This protein binds this small molecule.
Small molecule (SMILES): CC(=O)N[C@H]1CO[C@H](CO)[C@@H](O[C@@H]2O[C@H](CO)CC[C@H]2NC=O)[C@@H]1O

Sequence of chain 1.A:
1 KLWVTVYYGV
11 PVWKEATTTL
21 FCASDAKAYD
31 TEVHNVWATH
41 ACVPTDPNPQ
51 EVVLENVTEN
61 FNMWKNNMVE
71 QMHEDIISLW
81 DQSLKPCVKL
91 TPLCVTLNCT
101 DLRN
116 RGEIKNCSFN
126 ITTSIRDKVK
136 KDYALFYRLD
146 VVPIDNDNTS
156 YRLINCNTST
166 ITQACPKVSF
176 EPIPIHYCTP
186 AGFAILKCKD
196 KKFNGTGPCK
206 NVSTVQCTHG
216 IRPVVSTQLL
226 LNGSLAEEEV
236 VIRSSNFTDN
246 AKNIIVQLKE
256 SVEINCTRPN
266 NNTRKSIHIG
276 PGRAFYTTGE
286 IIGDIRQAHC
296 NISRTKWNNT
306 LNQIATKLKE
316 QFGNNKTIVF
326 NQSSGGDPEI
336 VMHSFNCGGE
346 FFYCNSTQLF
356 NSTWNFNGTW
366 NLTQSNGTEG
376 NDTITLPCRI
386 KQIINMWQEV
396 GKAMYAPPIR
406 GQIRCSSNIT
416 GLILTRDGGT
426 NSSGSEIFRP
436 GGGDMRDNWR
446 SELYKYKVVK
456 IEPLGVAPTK

Binding-site contacts:
Ligand atom C1 contacts residue ASN125 of chain 1.A at 2.6 Å.
Ligand atom C6 contacts residue LYS136 of chain 1.A at 2.8 Å.
Ligand atom C2 contacts residue ASN125 of chain 1.A at 3.5 Å.
Ligand atom N2 contacts residue ASN125 of chain 1.A at 4.2 Å.
Ligand atom O5 contacts residue ASN125 of chain 1.A at 2.6 Å (h-bond).
Ligand atom O6 contacts residue ASN125 of chain 1.A at 4.0 Å.
Ligand atom C7 contacts residue VAL134 of chain 1.A at 4.1 Å (hydrophobic).
Ligand atom C2 contacts residue VAL134 of chain 1.A at 4.5 Å (hydrophobic).
Ligand atom O5 contacts residue LYS136 of chain 1.A at 3.9 Å.
Ligand atom C5 contacts residue ASN125 of chain 1.A at 4.1 Å.
Ligand atom O6 contacts residue LYS136 of chain 1.A at 2.2 Å.
Ligand atom O7 contacts residue VAL134 of chain 1.A at 3.1 Å (h-bond).
Ligand atom C5 contacts residue LYS136 of chain 1.A at 4.2 Å.